Sequence of chain 1.B:
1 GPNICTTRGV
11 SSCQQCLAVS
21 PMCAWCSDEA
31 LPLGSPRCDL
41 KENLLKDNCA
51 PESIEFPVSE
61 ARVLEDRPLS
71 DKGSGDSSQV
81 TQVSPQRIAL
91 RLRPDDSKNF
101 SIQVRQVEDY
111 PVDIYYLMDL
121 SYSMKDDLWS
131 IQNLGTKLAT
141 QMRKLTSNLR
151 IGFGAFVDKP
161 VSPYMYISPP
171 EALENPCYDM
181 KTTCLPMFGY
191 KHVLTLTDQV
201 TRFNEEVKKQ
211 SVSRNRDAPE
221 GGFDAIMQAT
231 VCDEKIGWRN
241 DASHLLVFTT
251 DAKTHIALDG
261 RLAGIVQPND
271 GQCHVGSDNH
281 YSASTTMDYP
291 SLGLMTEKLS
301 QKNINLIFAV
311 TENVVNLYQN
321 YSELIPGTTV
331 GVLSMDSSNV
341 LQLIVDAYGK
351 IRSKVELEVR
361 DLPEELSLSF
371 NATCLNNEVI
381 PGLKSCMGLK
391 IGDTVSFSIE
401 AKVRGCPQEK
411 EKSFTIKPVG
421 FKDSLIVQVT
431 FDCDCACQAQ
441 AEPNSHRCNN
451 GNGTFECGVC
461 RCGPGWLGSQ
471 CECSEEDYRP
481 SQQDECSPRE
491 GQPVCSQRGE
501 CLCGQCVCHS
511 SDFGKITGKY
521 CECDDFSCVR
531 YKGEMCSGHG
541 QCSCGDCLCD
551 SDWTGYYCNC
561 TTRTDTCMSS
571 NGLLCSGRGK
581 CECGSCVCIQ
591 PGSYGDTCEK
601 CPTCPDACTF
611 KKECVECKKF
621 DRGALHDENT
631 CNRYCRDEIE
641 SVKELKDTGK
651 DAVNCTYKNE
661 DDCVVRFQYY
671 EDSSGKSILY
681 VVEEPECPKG

This small molecule binds to this protein.
Small molecule (SMILES): CC(=O)N[C@@H]1[C@@H](O)[C@H](O)[C@@H](CO)O[C@H]1O

Binding-site contacts:
Ligand atom O5 contacts residue ASN99 of chain 1.B at 2.4 Å (h-bond).
Ligand atom O6 contacts residue SER398 of chain 1.B at 2.8 Å (h-bond).
Ligand atom O7 contacts residue LYS98 of chain 1.B at 3.5 Å (salt-bridge).
Ligand atom C6 contacts residue NAG1 of chain 1.K at 3.5 Å.
Ligand atom C6 contacts residue ASN99 of chain 1.B at 3.2 Å.
Ligand atom O5 contacts residue NAG2 of chain 1.K at 4.0 Å.
Ligand atom C1 contacts residue ASN99 of chain 1.B at 1.4 Å.
Ligand atom C7 contacts residue LYS98 of chain 1.B at 4.5 Å.
Ligand atom C2 contacts residue ASN99 of chain 1.B at 2.5 Å.
Ligand atom C4 contacts residue ASN99 of chain 1.B at 3.2 Å.
Ligand atom C3 contacts residue ASN99 of chain 1.B at 3.4 Å.
Ligand atom C5 contacts residue ASN99 of chain 1.B at 3.0 Å.
Ligand atom O6 contacts residue ASN99 of chain 1.B at 4.1 Å.
Ligand atom O6 contacts residue NAG1 of chain 1.K at 3.4 Å (h-bond).
Ligand atom C6 contacts residue SER398 of chain 1.B at 3.9 Å.
Ligand atom C7 contacts residue ASN99 of chain 1.B at 3.5 Å.
Ligand atom O7 contacts residue ASN99 of chain 1.B at 2.9 Å (h-bond).
Ligand atom O3 contacts residue ASN99 of chain 1.B at 4.4 Å.
Ligand atom N2 contacts residue ASN99 of chain 1.B at 3.6 Å.